Binding-site contacts:
Ligand atom C21 contacts residue ILE13 of chain 1.A at 3.8 Å (hydrophobic).
Ligand atom N6 contacts residue ILE13 of chain 1.A at 2.9 Å (h-bond).
Ligand atom N5 contacts residue LEU111 of chain 1.A at 3.7 Å.
Ligand atom C1 contacts residue VAL112 of chain 1.A at 3.6 Å (hydrophobic).
Ligand atom C10 contacts residue VAL21 of chain 1.A at 3.6 Å (hydrophobic).
Ligand atom C14 contacts residue GLY14 of chain 1.A at 3.8 Å.
Ligand atom O1 contacts residue ALA171 of chain 1.A at 3.8 Å.
Ligand atom C11 contacts residue GLU110 of chain 1.A at 3.4 Å.
Ligand atom N5 contacts residue VAL112 of chain 1.A at 3.2 Å (h-bond).
Ligand atom N4 contacts residue LEU161 of chain 1.A at 3.6 Å.
Ligand atom C7 contacts residue ILE13 of chain 1.A at 3.8 Å (hydrophobic).
Ligand atom O3 contacts residue ASN113 of chain 1.A at 3.7 Å.
Ligand atom O1 contacts residue PHE109 of chain 1.A at 3.7 Å.
Ligand atom C4 contacts residue VAL112 of chain 1.A at 3.2 Å (hydrophobic).
Ligand atom C4 contacts residue GLU110 of chain 1.A at 3.5 Å.
Ligand atom C23 contacts residue ILE13 of chain 1.A at 3.6 Å (hydrophobic).
Ligand atom C3 contacts residue LEU161 of chain 1.A at 3.4 Å (hydrophobic).
Ligand atom C29 contacts residue GLU12 of chain 1.A at 3.8 Å.
Ligand atom N3 contacts residue LEU161 of chain 1.A at 3.7 Å.
Ligand atom C18 contacts residue ILE13 of chain 1.A at 3.8 Å (hydrophobic).
Ligand atom N5 contacts residue ILE13 of chain 1.A at 3.8 Å.
Ligand atom C19 contacts residue ILE13 of chain 1.A at 3.4 Å (hydrophobic).
Ligand atom C11 contacts residue PHE109 of chain 1.A at 3.4 Å (hydrophobic).
Ligand atom C31 contacts residue ASN113 of chain 1.A at 3.4 Å.
Ligand atom O1 contacts residue VAL91 of chain 1.A at 3.8 Å.
Ligand atom O3 contacts residue LEU111 of chain 1.A at 3.7 Å.
Ligand atom C4 contacts residue LEU111 of chain 1.A at 3.9 Å (hydrophobic).
Ligand atom C12 contacts residue LEU161 of chain 1.A at 3.8 Å (hydrophobic).
Ligand atom O3 contacts residue VAL112 of chain 1.A at 3.9 Å.
Ligand atom C6 contacts residue LEU161 of chain 1.A at 3.8 Å (hydrophobic).
Ligand atom C22 contacts residue ILE13 of chain 1.A at 3.6 Å (hydrophobic).
Ligand atom N1 contacts residue LEU111 of chain 1.A at 3.6 Å.
Ligand atom C11 contacts residue VAL91 of chain 1.A at 3.5 Å (hydrophobic).
Ligand atom C4 contacts residue ALA34 of chain 1.A at 3.8 Å (hydrophobic).
Ligand atom C2 contacts residue LEU161 of chain 1.A at 3.4 Å (hydrophobic).
Ligand atom C17 contacts residue ILE13 of chain 1.A at 3.9 Å (hydrophobic).
Ligand atom C10 contacts residue ALA34 of chain 1.A at 3.7 Å (hydrophobic).
Ligand atom C14 contacts residue ILE13 of chain 1.A at 3.6 Å (hydrophobic).
Ligand atom N1 contacts residue VAL112 of chain 1.A at 2.8 Å (h-bond).
Ligand atom C10 contacts residue PHE109 of chain 1.A at 3.7 Å (hydrophobic).

A small-molecule ligand and the protein it binds are described below.
Small molecule (SMILES): CC[C@@H]1C(=O)N(C)c2cnc(Nc3ccc(C(=O)NC4CCN(C)CC4)cc3OC)nc2N1C1CCCC1

Sequence of chain 1.A:
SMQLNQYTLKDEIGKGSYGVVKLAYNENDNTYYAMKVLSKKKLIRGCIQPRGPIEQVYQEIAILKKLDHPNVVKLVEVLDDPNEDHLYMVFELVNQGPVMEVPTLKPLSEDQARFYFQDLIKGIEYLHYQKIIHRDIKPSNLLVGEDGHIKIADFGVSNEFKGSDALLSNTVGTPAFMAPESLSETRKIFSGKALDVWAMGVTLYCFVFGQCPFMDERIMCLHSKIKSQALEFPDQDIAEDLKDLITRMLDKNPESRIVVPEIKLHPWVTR